Binding-site contacts:
Ligand atom C5 contacts residue TYR148 of chain 1.D at 3.6 Å (hydrophobic).
Ligand atom C4 contacts residue MET173 of chain 1.D at 3.9 Å (hydrophobic).
Ligand atom C3 contacts residue VAL242 of chain 1.D at 3.8 Å (hydrophobic).
Ligand atom C5 contacts residue MET173 of chain 1.D at 4.4 Å (hydrophobic).
Ligand atom O contacts residue TRP271 of chain 1.D at 4.1 Å.
Ligand atom O contacts residue PRO35 of chain 1.D at 3.9 Å.
Ligand atom C2 contacts residue LEU174 of chain 1.D at 4.3 Å (hydrophobic).
Ligand atom C6 contacts residue MET173 of chain 1.D at 3.7 Å (hydrophobic).
Ligand atom O contacts residue PHE34 of chain 1.D at 3.7 Å.
Ligand atom C2 contacts residue TRP271 of chain 1.D at 4.0 Å (hydrophobic).
Ligand atom C3 contacts residue SER177 of chain 1.D at 3.3 Å.
Ligand atom C2 contacts residue MET173 of chain 1.D at 3.5 Å (hydrophobic).
Ligand atom C4 contacts residue TYR148 of chain 1.D at 3.7 Å (hydrophobic).
Ligand atom C1 contacts residue LEU174 of chain 1.D at 4.5 Å (hydrophobic).
Ligand atom C3 contacts residue MET173 of chain 1.D at 4.0 Å (hydrophobic).
Ligand atom C1 contacts residue MET173 of chain 1.D at 3.6 Å (hydrophobic).
Ligand atom C2 contacts residue SER177 of chain 1.D at 3.3 Å.
Ligand atom C6 contacts residue PHE34 of chain 1.D at 3.9 Å (hydrophobic).
Ligand atom C6 contacts residue TYR148 of chain 1.D at 4.2 Å (hydrophobic).

A protein and the small-molecule ligand that binds it are described below.
Small molecule (SMILES): C1CC[C@H]2O[C@H]2C1

Sequence of chain 1.D:
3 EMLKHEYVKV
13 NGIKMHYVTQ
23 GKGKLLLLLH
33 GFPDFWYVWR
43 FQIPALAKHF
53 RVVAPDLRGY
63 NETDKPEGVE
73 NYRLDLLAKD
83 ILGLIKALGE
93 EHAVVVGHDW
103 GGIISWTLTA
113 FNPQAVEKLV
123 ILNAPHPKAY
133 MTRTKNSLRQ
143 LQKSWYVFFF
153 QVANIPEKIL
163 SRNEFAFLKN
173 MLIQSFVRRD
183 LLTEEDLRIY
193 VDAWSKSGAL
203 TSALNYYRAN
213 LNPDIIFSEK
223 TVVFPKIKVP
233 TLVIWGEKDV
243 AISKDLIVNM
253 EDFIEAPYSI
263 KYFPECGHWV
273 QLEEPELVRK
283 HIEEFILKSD